Sequence of chain 1.C:
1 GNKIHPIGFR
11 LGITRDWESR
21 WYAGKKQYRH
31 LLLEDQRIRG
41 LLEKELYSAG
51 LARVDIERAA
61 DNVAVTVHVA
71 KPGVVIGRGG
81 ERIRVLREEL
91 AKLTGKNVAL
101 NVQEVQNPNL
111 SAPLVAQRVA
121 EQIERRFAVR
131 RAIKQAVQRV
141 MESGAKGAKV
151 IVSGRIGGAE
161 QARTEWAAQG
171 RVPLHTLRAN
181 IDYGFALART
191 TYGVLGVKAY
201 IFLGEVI

Sequence of chain 1.E:
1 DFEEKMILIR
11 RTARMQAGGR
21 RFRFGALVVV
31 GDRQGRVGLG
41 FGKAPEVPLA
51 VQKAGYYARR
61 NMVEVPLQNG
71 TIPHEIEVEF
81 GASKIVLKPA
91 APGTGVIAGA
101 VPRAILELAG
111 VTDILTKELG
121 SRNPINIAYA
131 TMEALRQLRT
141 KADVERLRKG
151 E

Sequence of chain 1.L:
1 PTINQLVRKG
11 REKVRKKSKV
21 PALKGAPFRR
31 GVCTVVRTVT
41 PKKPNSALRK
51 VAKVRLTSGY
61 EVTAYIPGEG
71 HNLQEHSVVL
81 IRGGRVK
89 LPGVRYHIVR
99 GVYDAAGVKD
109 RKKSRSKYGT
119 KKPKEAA

This small molecule binds to this protein.
Small molecule (SMILES): Nc1ncnc2c1ncn2[C@@H]1O[C@H](CO[P](=O)(O)O[C@H]2[C@@H](O)[C@H](n3cnc4c(N)ncnc43)O[C@@H]2CO[P](=O)(O)O[C@H]2[C@@H](O)[C@H](n3cnc4c(N)ncnc43)O[C@@H]2CO)[C@@H](O[P](=O)(O)OC[C@H]2O[C@@H](n3ccc(=O)[nH]c3=O)[C@H](O)[C@@H]2O[P](=O)(O)OC[C@H]2O[C@@H](n3ccc(=O)[nH]c3=O)[C@H](O)[C@@H]2O[P](=O)(O)OC[C@H]2O[C@@H](n3ccc(=O)[nH]c3=O)[C@H](O)[C@@H]2O)[C@H]1O

Binding-site contacts:
Ligand atom O4' contacts residue GLN161 of chain 1.C at 4.5 Å.
Ligand atom C2' contacts residue ARG20 of chain 1.E at 4.1 Å.
Ligand atom C2' contacts residue MG1 of chain 1.ZE at 4.0 Å.
Ligand atom P contacts residue LYS43 of chain 1.L at 4.1 Å.
Ligand atom OP2 contacts residue ARG20 of chain 1.E at 2.2 Å (salt-bridge).
Ligand atom C3' contacts residue GLN161 of chain 1.C at 4.3 Å.
Ligand atom C5' contacts residue LYS43 of chain 1.L at 4.4 Å.
Ligand atom C3' contacts residue MG1 of chain 1.ZE at 4.5 Å.
Ligand atom C4' contacts residue MG1 of chain 1.ZE at 3.8 Å.
Ligand atom O3' contacts residue GLN161 of chain 1.C at 3.2 Å (h-bond).
Ligand atom P contacts residue ARG20 of chain 1.E at 3.2 Å.
Ligand atom O2' contacts residue ARG20 of chain 1.E at 3.4 Å (salt-bridge).
Ligand atom C1' contacts residue GLN161 of chain 1.C at 4.2 Å.
Ligand atom OP1 contacts residue LYS43 of chain 1.L at 3.1 Å (salt-bridge).
Ligand atom O3' contacts residue LYS43 of chain 1.L at 3.8 Å.
Ligand atom C3' contacts residue ARG20 of chain 1.E at 4.0 Å.
Ligand atom C1' contacts residue MG1 of chain 1.ZE at 3.6 Å.
Ligand atom OP1 contacts residue ARG20 of chain 1.E at 3.9 Å.
Ligand atom O4' contacts residue MG1 of chain 1.ZE at 3.5 Å.
Ligand atom O3' contacts residue ARG20 of chain 1.E at 3.5 Å (salt-bridge).
Ligand atom O4' contacts residue MG1 of chain 1.GG at 3.9 Å.
Ligand atom O2' contacts residue MG1 of chain 1.ZE at 3.2 Å.
Ligand atom O2' contacts residue GLN161 of chain 1.C at 4.4 Å.